Sequence of chain 1.B:
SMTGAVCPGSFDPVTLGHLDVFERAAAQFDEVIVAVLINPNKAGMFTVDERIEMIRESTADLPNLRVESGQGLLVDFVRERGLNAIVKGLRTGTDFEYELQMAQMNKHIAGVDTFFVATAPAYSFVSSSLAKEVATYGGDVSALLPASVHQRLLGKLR

This protein binds this small molecule.
Small molecule (SMILES): O=C(O)c1cc2ccccc2cc1O

Binding-site contacts:
Ligand atom C5 contacts residue LEU37 of chain 1.B at 4.3 Å (hydrophobic).
Ligand atom C7 contacts residue GLY9 of chain 1.B at 4.1 Å.
Ligand atom C1 contacts residue GLN71 of chain 1.B at 3.3 Å.
Ligand atom C7 contacts residue PRO8 of chain 1.B at 4.0 Å (hydrophobic).
Ligand atom C6 contacts residue LEU37 of chain 1.B at 4.3 Å (hydrophobic).
Ligand atom C4 contacts residue GLY72 of chain 1.B at 3.3 Å.
Ligand atom C2 contacts residue LEU73 of chain 1.B at 4.2 Å (hydrophobic).
Ligand atom C contacts residue ALA35 of chain 1.B at 3.8 Å (hydrophobic).
Ligand atom C5 contacts residue GLY72 of chain 1.B at 4.3 Å.
Ligand atom C contacts residue PHE77 of chain 1.B at 3.8 Å (hydrophobic).
Ligand atom C10 contacts residue PRO8 of chain 1.B at 4.3 Å (hydrophobic).
Ligand atom C contacts residue GLY70 of chain 1.B at 3.5 Å.
Ligand atom O2 contacts residue LEU74 of chain 1.B at 4.2 Å.
Ligand atom C2 contacts residue GLY72 of chain 1.B at 3.5 Å.
Ligand atom C9 contacts residue VAL36 of chain 1.B at 4.1 Å (hydrophobic).
Ligand atom C9 contacts residue LEU74 of chain 1.B at 4.3 Å (hydrophobic).
Ligand atom C contacts residue GLN71 of chain 1.B at 4.0 Å.
Ligand atom C9 contacts residue ALA35 of chain 1.B at 3.6 Å (hydrophobic).
Ligand atom O contacts residue PRO8 of chain 1.B at 3.8 Å.
Ligand atom C8 contacts residue LEU37 of chain 1.B at 3.8 Å (hydrophobic).
Ligand atom C9 contacts residue LEU37 of chain 1.B at 3.9 Å (hydrophobic).
Ligand atom C4 contacts residue LEU37 of chain 1.B at 4.0 Å (hydrophobic).
Ligand atom C4 contacts residue LEU74 of chain 1.B at 3.6 Å (hydrophobic).
Ligand atom C3 contacts residue LEU37 of chain 1.B at 3.8 Å (hydrophobic).
Ligand atom C6 contacts residue PRO8 of chain 1.B at 4.3 Å (hydrophobic).
Ligand atom C3 contacts residue GLY72 of chain 1.B at 3.8 Å.
Ligand atom C2 contacts residue LEU74 of chain 1.B at 3.9 Å (hydrophobic).
Ligand atom C9 contacts residue GLY70 of chain 1.B at 4.4 Å.
Ligand atom C1 contacts residue GLY70 of chain 1.B at 3.4 Å.
Ligand atom C2 contacts residue GLY70 of chain 1.B at 4.2 Å.
Ligand atom C3 contacts residue LEU74 of chain 1.B at 4.0 Å (hydrophobic).
Ligand atom C8 contacts residue LEU74 of chain 1.B at 4.0 Å (hydrophobic).
Ligand atom C1 contacts residue PHE77 of chain 1.B at 3.7 Å (hydrophobic).
Ligand atom C5 contacts residue LEU74 of chain 1.B at 3.9 Å (hydrophobic).
Ligand atom O contacts residue GLY9 of chain 1.B at 3.4 Å (h-bond).
Ligand atom C2 contacts residue GLN71 of chain 1.B at 3.9 Å.
Ligand atom C7 contacts residue LEU37 of chain 1.B at 3.7 Å (hydrophobic).
Ligand atom C2 contacts residue LEU37 of chain 1.B at 4.3 Å (hydrophobic).
Ligand atom C7 contacts residue LEU74 of chain 1.B at 4.3 Å (hydrophobic).
Ligand atom C contacts residue VAL36 of chain 1.B at 4.3 Å (hydrophobic).